Sequence of chain 57.E:
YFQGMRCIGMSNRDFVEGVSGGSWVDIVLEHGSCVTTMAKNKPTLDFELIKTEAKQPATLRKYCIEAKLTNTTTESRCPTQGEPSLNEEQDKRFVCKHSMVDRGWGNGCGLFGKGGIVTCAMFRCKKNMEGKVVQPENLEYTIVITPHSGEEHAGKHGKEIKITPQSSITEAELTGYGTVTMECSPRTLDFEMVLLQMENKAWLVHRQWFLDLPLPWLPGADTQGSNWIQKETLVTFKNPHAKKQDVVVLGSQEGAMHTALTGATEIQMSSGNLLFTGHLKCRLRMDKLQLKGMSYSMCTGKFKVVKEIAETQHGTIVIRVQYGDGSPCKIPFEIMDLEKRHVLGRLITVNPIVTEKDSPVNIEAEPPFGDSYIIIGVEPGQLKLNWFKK

Binding-site contacts:
Ligand atom C7 contacts residue ASN75 of chain 57.E at 2.8 Å.
Ligand atom C4 contacts residue ASN75 of chain 57.E at 4.0 Å.
Ligand atom O6 contacts residue CYS45 of chain 57.F at 3.4 Å (h-bond).
Ligand atom N2 contacts residue ASN75 of chain 57.E at 3.0 Å (h-bond).
Ligand atom C6 contacts residue THR48 of chain 57.F at 4.4 Å.
Ligand atom O5 contacts residue ASN75 of chain 57.E at 2.1 Å (h-bond).
Ligand atom O3 contacts residue NAG1 of chain 57.Z at 2.4 Å (h-bond).
Ligand atom C4 contacts residue NAG1 of chain 57.Z at 2.9 Å.
Ligand atom C2 contacts residue ASN75 of chain 57.E at 2.6 Å.
Ligand atom O7 contacts residue ASN75 of chain 57.E at 3.2 Å (h-bond).
Ligand atom C5 contacts residue NAG1 of chain 57.Z at 3.7 Å.
Ligand atom O6 contacts residue NAG1 of chain 57.Z at 4.1 Å.
Ligand atom C3 contacts residue NAG1 of chain 57.Z at 3.3 Å.
Ligand atom O5 contacts residue THR48 of chain 57.F at 4.0 Å.
Ligand atom O7 contacts residue MET126 of chain 57.E at 3.1 Å.
Ligand atom C5 contacts residue ASN75 of chain 57.E at 3.2 Å.
Ligand atom C6 contacts residue NAG1 of chain 57.Z at 3.4 Å.
Ligand atom C6 contacts residue CYS45 of chain 57.F at 4.4 Å (hydrophobic).
Ligand atom O6 contacts residue THR48 of chain 57.F at 4.0 Å.
Ligand atom C8 contacts residue ASN75 of chain 57.E at 3.0 Å.
Ligand atom C3 contacts residue ASN75 of chain 57.E at 3.5 Å.
Ligand atom C2 contacts residue NAG1 of chain 57.Z at 4.1 Å.
Ligand atom C8 contacts residue MET126 of chain 57.E at 3.7 Å (hydrophobic).
Ligand atom C8 contacts residue PHE98 of chain 57.E at 3.6 Å (hydrophobic).
Ligand atom O4 contacts residue NAG1 of chain 57.Z at 1.6 Å.
Ligand atom O6 contacts residue GLU46 of chain 57.F at 3.8 Å.
Ligand atom C1 contacts residue ASN75 of chain 57.E at 1.3 Å.
Ligand atom C7 contacts residue MET126 of chain 57.E at 3.8 Å (hydrophobic).
Ligand atom O6 contacts residue ASN75 of chain 57.E at 3.8 Å.
Ligand atom C6 contacts residue ASN75 of chain 57.E at 3.8 Å.

This protein binds this small molecule.
Small molecule (SMILES): CC(=O)N[C@@H]1[C@@H](O)[C@H](O)[C@@H](CO)O[C@H]1O

Sequence of chain 57.F:
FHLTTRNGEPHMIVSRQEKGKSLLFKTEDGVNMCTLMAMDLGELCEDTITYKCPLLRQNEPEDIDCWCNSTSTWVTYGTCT